Sequence of chain 1.F:
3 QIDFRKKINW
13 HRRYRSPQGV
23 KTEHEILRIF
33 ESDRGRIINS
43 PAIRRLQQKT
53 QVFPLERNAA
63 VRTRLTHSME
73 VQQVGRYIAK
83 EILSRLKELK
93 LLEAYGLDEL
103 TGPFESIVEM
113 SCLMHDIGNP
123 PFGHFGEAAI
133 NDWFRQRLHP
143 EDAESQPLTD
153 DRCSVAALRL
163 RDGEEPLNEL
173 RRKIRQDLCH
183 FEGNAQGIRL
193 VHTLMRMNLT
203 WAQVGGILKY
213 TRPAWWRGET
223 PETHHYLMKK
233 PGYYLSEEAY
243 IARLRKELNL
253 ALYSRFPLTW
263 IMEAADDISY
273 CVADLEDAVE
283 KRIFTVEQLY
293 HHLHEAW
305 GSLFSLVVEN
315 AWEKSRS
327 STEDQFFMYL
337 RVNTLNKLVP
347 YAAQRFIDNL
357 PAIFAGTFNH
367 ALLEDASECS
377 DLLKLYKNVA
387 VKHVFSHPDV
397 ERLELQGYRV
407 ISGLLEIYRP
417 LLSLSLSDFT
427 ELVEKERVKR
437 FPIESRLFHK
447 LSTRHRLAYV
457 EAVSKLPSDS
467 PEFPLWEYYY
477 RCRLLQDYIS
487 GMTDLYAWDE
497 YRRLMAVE

Sequence of chain 1.D:
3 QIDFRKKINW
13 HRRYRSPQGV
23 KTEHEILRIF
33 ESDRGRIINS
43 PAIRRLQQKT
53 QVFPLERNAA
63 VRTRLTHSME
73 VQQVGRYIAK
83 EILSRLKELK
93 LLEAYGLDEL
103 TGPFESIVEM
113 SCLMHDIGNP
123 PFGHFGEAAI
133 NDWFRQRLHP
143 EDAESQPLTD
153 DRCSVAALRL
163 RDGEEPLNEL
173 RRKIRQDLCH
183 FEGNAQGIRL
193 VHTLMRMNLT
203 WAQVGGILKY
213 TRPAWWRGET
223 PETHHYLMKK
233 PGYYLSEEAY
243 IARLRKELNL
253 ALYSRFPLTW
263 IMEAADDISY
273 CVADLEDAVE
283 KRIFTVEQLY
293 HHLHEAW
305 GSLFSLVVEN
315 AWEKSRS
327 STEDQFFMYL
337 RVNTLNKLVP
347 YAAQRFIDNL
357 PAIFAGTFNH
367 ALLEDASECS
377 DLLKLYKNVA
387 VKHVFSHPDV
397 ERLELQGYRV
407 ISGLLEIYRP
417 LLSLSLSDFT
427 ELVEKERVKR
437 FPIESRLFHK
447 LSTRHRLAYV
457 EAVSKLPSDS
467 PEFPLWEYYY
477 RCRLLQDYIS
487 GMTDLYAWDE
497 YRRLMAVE

Binding-site contacts:
Ligand atom C2 contacts residue GLU400 of chain 1.D at 3.1 Å.
Ligand atom C6 contacts residue GLU400 of chain 1.D at 3.9 Å.
Ligand atom PG contacts residue LYS232 of chain 1.D at 3.1 Å.
Ligand atom O5' contacts residue HIS126 of chain 1.D at 3.4 Å (h-bond).
Ligand atom O2G contacts residue GLU184 of chain 1.D at 3.5 Å (salt-bridge).
Ligand atom N3 contacts residue PHE391 of chain 1.D at 3.7 Å.
Ligand atom C3' contacts residue ASP276 of chain 1.D at 3.5 Å.
Ligand atom O3G contacts residue LYS211 of chain 1.D at 3.0 Å.
Ligand atom O3' contacts residue GLN53 of chain 1.D at 2.5 Å (h-bond).
Ligand atom PA contacts residue HIS126 of chain 1.D at 3.8 Å.
Ligand atom PG contacts residue LYS211 of chain 1.D at 3.8 Å.
Ligand atom O6 contacts residue ARG433 of chain 1.F at 3.5 Å (salt-bridge).
Ligand atom O1G contacts residue LYS211 of chain 1.D at 3.5 Å (salt-bridge).
Ligand atom O3G contacts residue LYS232 of chain 1.D at 3.1 Å (salt-bridge).
Ligand atom C4 contacts residue PHE391 of chain 1.D at 3.8 Å (hydrophobic).
Ligand atom O3B contacts residue LYS232 of chain 1.D at 2.8 Å (salt-bridge).
Ligand atom O6 contacts residue ARG442 of chain 1.F at 3.7 Å.
Ligand atom O3A contacts residue TYR272 of chain 1.D at 3.8 Å.
Ligand atom O2B contacts residue LYS211 of chain 1.D at 3.0 Å (salt-bridge).
Ligand atom N9 contacts residue PHE391 of chain 1.D at 3.6 Å.
Ligand atom N2 contacts residue VAL54 of chain 1.D at 3.1 Å (h-bond).
Ligand atom O1B contacts residue LYS232 of chain 1.D at 3.7 Å.
Ligand atom O3' contacts residue ASP276 of chain 1.D at 3.4 Å (salt-bridge).
Ligand atom O2B contacts residue ASP268 of chain 1.D at 3.3 Å (salt-bridge).
Ligand atom O3' contacts residue TYR272 of chain 1.D at 3.8 Å.
Ligand atom C3' contacts residue GLN53 of chain 1.D at 3.9 Å.
Ligand atom O2G contacts residue LYS232 of chain 1.D at 2.8 Å (salt-bridge).
Ligand atom C2' contacts residue PHE391 of chain 1.D at 3.5 Å (hydrophobic).
Ligand atom PG contacts residue TYR212 of chain 1.D at 3.8 Å.
Ligand atom O2G contacts residue ASN186 of chain 1.D at 3.3 Å (h-bond).
Ligand atom N3 contacts residue VAL54 of chain 1.D at 3.7 Å.
Ligand atom O3G contacts residue TYR212 of chain 1.D at 2.4 Å (h-bond).
Ligand atom C2' contacts residue ASP276 of chain 1.D at 2.9 Å.
Ligand atom N2 contacts residue GLU400 of chain 1.D at 2.7 Å (salt-bridge).
Ligand atom N1 contacts residue GLU400 of chain 1.D at 2.8 Å (salt-bridge).
Ligand atom C1' contacts residue PHE391 of chain 1.D at 3.8 Å (hydrophobic).
Ligand atom O1A contacts residue HIS126 of chain 1.D at 2.8 Å (h-bond).
Ligand atom C8 contacts residue PHE391 of chain 1.D at 3.8 Å (hydrophobic).
Ligand atom N2 contacts residue VAL396 of chain 1.D at 3.2 Å.
Ligand atom C3' contacts residue TYR272 of chain 1.D at 3.6 Å (hydrophobic).

The small molecule below binds the protein below.
Small molecule (SMILES): Nc1nc2c(ncn2[C@H]2C[C@H](O)[C@@H](CO[P](=O)(O)O[P](=O)(O)OP(=O)(O)O)O2)c(=O)[nH]1